A protein and the small-molecule ligand that binds it are described below.
Small molecule (SMILES): Nc1ccn([C@H]2C[C@H](O)[C@@H](COP(=O)(O)O)O2)c(=O)n1

Binding-site contacts:
Ligand atom C4 contacts residue TRP201 of chain 35.A at 3.3 Å (hydrophobic).
Ligand atom C4' contacts residue TRP201 of chain 35.A at 4.3 Å (hydrophobic).
Ligand atom O4' contacts residue TRP201 of chain 35.A at 4.5 Å.
Ligand atom O2 contacts residue LEU197 of chain 35.A at 4.0 Å.
Ligand atom OP1 contacts residue PRO423 of chain 35.A at 3.6 Å.
Ligand atom O3' contacts residue LYS682 of chain 35.A at 3.1 Å (salt-bridge).
Ligand atom C3' contacts residue LYS682 of chain 35.A at 3.8 Å.
Ligand atom N3 contacts residue TRP201 of chain 35.A at 3.6 Å.
Ligand atom C5' contacts residue TRP201 of chain 35.A at 3.5 Å (hydrophobic).
Ligand atom O2 contacts residue LYS682 of chain 35.A at 4.2 Å.
Ligand atom O5' contacts residue TRP201 of chain 35.A at 3.6 Å.
Ligand atom C1' contacts residue TRP201 of chain 35.A at 4.5 Å (hydrophobic).
Ligand atom C2' contacts residue LYS682 of chain 35.A at 3.6 Å.
Ligand atom C2' contacts residue TRP201 of chain 35.A at 3.7 Å (hydrophobic).
Ligand atom O2 contacts residue TRP201 of chain 35.A at 4.3 Å.
Ligand atom N4 contacts residue TRP201 of chain 35.A at 3.8 Å.
Ligand atom C3' contacts residue TRP201 of chain 35.A at 4.1 Å (hydrophobic).
Ligand atom N1 contacts residue TRP201 of chain 35.A at 4.0 Å.
Ligand atom C1' contacts residue LYS682 of chain 35.A at 4.5 Å.
Ligand atom C6 contacts residue TRP201 of chain 35.A at 3.5 Å (hydrophobic).
Ligand atom N4 contacts residue ASP199 of chain 35.A at 4.0 Å.
Ligand atom C2 contacts residue TRP201 of chain 35.A at 3.9 Å (hydrophobic).
Ligand atom N4 contacts residue GLY198 of chain 35.A at 3.8 Å.
Ligand atom C5 contacts residue TRP201 of chain 35.A at 3.4 Å (hydrophobic).

Sequence of chain 35.A:
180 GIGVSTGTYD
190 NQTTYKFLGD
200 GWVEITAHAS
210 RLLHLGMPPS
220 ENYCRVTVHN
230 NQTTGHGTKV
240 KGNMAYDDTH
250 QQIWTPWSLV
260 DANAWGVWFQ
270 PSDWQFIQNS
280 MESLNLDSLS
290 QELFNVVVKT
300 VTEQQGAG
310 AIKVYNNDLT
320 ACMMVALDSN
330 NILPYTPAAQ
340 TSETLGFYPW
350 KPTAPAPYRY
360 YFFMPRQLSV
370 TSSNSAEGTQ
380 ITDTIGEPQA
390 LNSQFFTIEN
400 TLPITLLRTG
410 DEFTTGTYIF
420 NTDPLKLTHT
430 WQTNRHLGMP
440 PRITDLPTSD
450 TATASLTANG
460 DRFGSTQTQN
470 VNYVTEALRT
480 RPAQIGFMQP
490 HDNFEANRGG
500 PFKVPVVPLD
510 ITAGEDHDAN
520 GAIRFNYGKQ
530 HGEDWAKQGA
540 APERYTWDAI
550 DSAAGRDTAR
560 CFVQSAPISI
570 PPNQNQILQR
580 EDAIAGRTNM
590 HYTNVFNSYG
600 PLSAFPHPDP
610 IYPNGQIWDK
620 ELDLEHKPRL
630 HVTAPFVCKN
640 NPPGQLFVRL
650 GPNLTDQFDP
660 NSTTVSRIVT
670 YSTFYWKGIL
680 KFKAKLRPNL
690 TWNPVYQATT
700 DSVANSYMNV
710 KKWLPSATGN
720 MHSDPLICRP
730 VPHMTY